This protein binds this small molecule.
Small molecule (SMILES): CC(=O)N[C@H]1[C@H](O[C@H]2[C@H](O)[C@@H](NC(C)=O)CO[C@@H]2CO)O[C@H](CO)[C@@H](O)[C@@H]1O

Binding-site contacts:
Ligand atom O6 contacts residue NAG1 of chain 1.LA at 3.0 Å (h-bond).
Ligand atom O5 contacts residue PRO381 of chain 1.D at 4.2 Å.
Ligand atom O5 contacts residue ASN371 of chain 1.D at 2.4 Å (h-bond).
Ligand atom C3 contacts residue ASN371 of chain 1.D at 3.8 Å.
Ligand atom C5 contacts residue ASN371 of chain 1.D at 3.7 Å.
Ligand atom O3 contacts residue GLU400 of chain 1.D at 4.2 Å.
Ligand atom C4 contacts residue ASN371 of chain 1.D at 4.2 Å.
Ligand atom O7 contacts residue NAG1 of chain 1.LA at 4.3 Å.
Ligand atom C8 contacts residue GLU400 of chain 1.D at 3.8 Å.
Ligand atom C7 contacts residue SER398 of chain 1.D at 3.8 Å.
Ligand atom C2 contacts residue ASN371 of chain 1.D at 2.4 Å.
Ligand atom C8 contacts residue ILE399 of chain 1.D at 4.0 Å (hydrophobic).
Ligand atom C8 contacts residue ASN371 of chain 1.D at 4.3 Å.
Ligand atom C1 contacts residue ASN371 of chain 1.D at 1.4 Å.
Ligand atom O6 contacts residue PRO381 of chain 1.D at 3.6 Å.
Ligand atom N2 contacts residue ASN371 of chain 1.D at 2.9 Å (h-bond).
Ligand atom C7 contacts residue ASN371 of chain 1.D at 3.2 Å.
Ligand atom C8 contacts residue SER398 of chain 1.D at 3.7 Å.
Ligand atom O7 contacts residue ASN371 of chain 1.D at 3.1 Å (h-bond).
Ligand atom C6 contacts residue NAG1 of chain 1.LA at 3.6 Å.
Ligand atom C8 contacts residue ASN99 of chain 1.D at 4.3 Å.
Ligand atom N2 contacts residue GLU400 of chain 1.D at 4.2 Å.
Ligand atom O7 contacts residue SER398 of chain 1.D at 3.3 Å.

Sequence of chain 1.D:
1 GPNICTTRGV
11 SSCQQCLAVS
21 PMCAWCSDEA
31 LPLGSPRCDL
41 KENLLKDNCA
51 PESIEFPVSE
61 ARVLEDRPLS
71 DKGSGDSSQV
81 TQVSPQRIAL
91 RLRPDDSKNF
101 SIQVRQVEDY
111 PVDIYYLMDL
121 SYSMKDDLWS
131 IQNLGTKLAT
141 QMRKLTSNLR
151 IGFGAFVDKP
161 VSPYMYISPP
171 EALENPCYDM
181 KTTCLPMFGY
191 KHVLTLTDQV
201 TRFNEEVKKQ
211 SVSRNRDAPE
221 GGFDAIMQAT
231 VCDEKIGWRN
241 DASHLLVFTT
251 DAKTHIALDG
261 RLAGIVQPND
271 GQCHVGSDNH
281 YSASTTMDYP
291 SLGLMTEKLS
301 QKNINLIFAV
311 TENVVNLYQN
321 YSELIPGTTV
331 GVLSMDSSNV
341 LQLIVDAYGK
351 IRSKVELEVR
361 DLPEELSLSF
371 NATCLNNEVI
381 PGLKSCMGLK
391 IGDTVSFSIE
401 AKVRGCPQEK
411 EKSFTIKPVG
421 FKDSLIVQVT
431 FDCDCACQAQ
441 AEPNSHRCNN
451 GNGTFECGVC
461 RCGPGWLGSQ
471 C